This protein binds this small molecule.
Small molecule (SMILES): COc1ccc(C2=NN(C3CCN(C(=O)CN4C(=O)CC(C)(C)CC4=O)CC3)C(=O)[C@@H]3CC=CC[C@H]23)cc1OC

Sequence of chain 1.B:
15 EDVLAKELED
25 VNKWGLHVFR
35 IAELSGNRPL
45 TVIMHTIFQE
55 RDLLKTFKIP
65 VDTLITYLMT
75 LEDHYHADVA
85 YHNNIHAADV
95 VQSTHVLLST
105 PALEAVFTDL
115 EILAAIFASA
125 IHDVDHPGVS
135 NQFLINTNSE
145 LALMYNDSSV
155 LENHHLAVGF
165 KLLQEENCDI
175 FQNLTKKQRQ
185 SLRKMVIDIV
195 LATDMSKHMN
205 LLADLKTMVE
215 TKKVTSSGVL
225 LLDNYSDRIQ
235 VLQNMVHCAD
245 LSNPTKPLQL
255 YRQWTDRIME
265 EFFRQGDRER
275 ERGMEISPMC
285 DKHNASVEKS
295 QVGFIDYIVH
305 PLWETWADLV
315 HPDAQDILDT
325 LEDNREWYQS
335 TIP

Binding-site contacts:
Ligand atom C25 contacts residue LEU245 of chain 1.B at 3.9 Å (hydrophobic).
Ligand atom C5 contacts residue PHE298 of chain 1.B at 3.7 Å (hydrophobic).
Ligand atom C2 contacts residue PHE298 of chain 1.B at 3.4 Å (hydrophobic).
Ligand atom O1 contacts residue GLN295 of chain 1.B at 3.1 Å (h-bond).
Ligand atom C17 contacts residue PHE298 of chain 1.B at 3.4 Å (hydrophobic).
Ligand atom C3 contacts residue ASN247 of chain 1.B at 3.8 Å.
Ligand atom O1 contacts residue PHE298 of chain 1.B at 3.7 Å.
Ligand atom O6 contacts residue PHE298 of chain 1.B at 3.5 Å.
Ligand atom C30 contacts residue PHE298 of chain 1.B at 3.7 Å (hydrophobic).
Ligand atom C10 contacts residue MET283 of chain 1.B at 3.9 Å (hydrophobic).
Ligand atom O4 contacts residue PHE298 of chain 1.B at 3.6 Å.
Ligand atom C17 contacts residue SER294 of chain 1.B at 3.5 Å.
Ligand atom C23 contacts residue HIS86 of chain 1.B at 3.9 Å.
Ligand atom C1 contacts residue GLN295 of chain 1.B at 3.9 Å.
Ligand atom C15 contacts residue GLY297 of chain 1.B at 3.8 Å.
Ligand atom C1 contacts residue ASN247 of chain 1.B at 3.6 Å.
Ligand atom C1 contacts residue THR259 of chain 1.B at 3.9 Å.
Ligand atom C29 contacts residue PHE298 of chain 1.B at 3.4 Å (hydrophobic).
Ligand atom C17 contacts residue GLY297 of chain 1.B at 3.7 Å.
Ligand atom O1 contacts residue ILE262 of chain 1.B at 3.5 Å.
Ligand atom C2 contacts residue ILE262 of chain 1.B at 3.6 Å (hydrophobic).
Ligand atom C26 contacts residue LEU245 of chain 1.B at 3.5 Å (hydrophobic).
Ligand atom C25 contacts residue ASP244 of chain 1.B at 3.8 Å.
Ligand atom O2 contacts residue MET283 of chain 1.B at 3.4 Å.
Ligand atom C4 contacts residue PHE298 of chain 1.B at 3.8 Å (hydrophobic).
Ligand atom O5 contacts residue MET199 of chain 1.B at 3.2 Å.
Ligand atom C18 contacts residue PHE298 of chain 1.B at 3.9 Å (hydrophobic).
Ligand atom O6 contacts residue GLN295 of chain 1.B at 2.9 Å (h-bond).
Ligand atom O4 contacts residue MET283 of chain 1.B at 3.5 Å.
Ligand atom C24 contacts residue ASP244 of chain 1.B at 3.8 Å.
Ligand atom C30 contacts residue MET283 of chain 1.B at 3.7 Å (hydrophobic).
Ligand atom C28 contacts residue PHE298 of chain 1.B at 3.6 Å (hydrophobic).
Ligand atom C16 contacts residue SER294 of chain 1.B at 3.8 Å.
Ligand atom C1 contacts residue ILE262 of chain 1.B at 3.7 Å (hydrophobic).
Ligand atom C1 contacts residue TRP258 of chain 1.B at 3.9 Å (hydrophobic).
Ligand atom C16 contacts residue MET283 of chain 1.B at 3.7 Å (hydrophobic).
Ligand atom C3 contacts residue PHE298 of chain 1.B at 3.7 Å (hydrophobic).
Ligand atom C21 contacts residue MET199 of chain 1.B at 3.6 Å (hydrophobic).
Ligand atom C25 contacts residue MET199 of chain 1.B at 3.8 Å (hydrophobic).
Ligand atom C30 contacts residue GLN295 of chain 1.B at 3.6 Å.